Sequence of chain 3.B:
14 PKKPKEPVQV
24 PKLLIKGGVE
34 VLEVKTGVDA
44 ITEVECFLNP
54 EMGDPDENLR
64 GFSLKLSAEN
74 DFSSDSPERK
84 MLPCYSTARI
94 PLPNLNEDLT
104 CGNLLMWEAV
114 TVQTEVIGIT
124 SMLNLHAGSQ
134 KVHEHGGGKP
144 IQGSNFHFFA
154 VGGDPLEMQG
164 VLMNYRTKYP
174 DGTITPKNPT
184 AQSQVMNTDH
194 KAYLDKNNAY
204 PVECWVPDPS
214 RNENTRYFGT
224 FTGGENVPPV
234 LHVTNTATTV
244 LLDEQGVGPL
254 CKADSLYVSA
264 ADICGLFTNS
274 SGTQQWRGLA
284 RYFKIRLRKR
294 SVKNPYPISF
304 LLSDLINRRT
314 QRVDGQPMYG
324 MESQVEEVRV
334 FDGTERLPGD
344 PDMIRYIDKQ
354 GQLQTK

Sequence of chain 3.D:
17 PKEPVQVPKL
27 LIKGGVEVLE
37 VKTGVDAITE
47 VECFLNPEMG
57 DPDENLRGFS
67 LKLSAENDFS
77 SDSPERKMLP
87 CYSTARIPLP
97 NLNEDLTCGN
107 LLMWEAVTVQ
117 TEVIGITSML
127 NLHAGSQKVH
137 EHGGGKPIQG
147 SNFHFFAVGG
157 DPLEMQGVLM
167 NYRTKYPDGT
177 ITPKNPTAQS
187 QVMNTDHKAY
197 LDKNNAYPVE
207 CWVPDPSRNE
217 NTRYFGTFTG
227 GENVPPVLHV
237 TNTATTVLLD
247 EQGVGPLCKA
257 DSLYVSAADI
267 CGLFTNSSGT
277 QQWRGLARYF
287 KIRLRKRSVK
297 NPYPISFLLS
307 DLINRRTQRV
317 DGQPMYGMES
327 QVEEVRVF

This protein binds this small molecule.
Small molecule (SMILES): CC(=O)N[C@H]1[C@H]([C@H](O)[C@H](O)CO)O[C@@](O[C@H](CO)[C@@H](O)[C@@H]2O[C@@H](C(=O)O)C[C@H](O)[C@H]2NC(C)=O)(C(=O)O)C[C@@H]1O

Sequence of chain 3.C:
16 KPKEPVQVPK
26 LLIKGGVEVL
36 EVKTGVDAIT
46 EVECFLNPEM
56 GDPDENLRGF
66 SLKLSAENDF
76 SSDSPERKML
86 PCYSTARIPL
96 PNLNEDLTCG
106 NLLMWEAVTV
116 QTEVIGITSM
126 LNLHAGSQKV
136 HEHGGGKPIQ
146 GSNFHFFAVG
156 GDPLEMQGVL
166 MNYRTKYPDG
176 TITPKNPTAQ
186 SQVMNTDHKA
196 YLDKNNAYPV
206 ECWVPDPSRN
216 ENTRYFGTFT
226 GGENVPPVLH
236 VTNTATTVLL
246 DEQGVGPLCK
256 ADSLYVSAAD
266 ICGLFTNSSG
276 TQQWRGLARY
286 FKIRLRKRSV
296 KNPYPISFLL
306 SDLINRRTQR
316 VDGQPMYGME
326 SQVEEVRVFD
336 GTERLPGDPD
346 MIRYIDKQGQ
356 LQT

Binding-site contacts:
Ligand atom O10 contacts residue PHE75 of chain 3.D at 3.8 Å.
Ligand atom O1B contacts residue THR276 of chain 3.C at 3.5 Å (h-bond).
Ligand atom C11 contacts residue THR276 of chain 3.C at 3.3 Å.
Ligand atom O8 contacts residue LYS68 of chain 3.C at 3.4 Å.
Ligand atom C9 contacts residue GLN278 of chain 3.C at 3.1 Å.
Ligand atom O8 contacts residue THR276 of chain 3.C at 3.6 Å.
Ligand atom C1 contacts residue THR276 of chain 3.C at 3.2 Å.
Ligand atom C11 contacts residue ASN272 of chain 3.C at 3.6 Å.
Ligand atom O1A contacts residue LYS68 of chain 3.C at 2.8 Å.
Ligand atom C6 contacts residue ASN272 of chain 3.C at 3.7 Å.
Ligand atom O9 contacts residue LEU67 of chain 3.C at 3.4 Å.
Ligand atom O1B contacts residue SER274 of chain 3.C at 2.9 Å (h-bond).
Ligand atom C1 contacts residue ASN272 of chain 3.C at 4.1 Å.
Ligand atom C11 contacts residue PHE65 of chain 3.C at 3.4 Å (hydrophobic).
Ligand atom C9 contacts residue LEU67 of chain 3.C at 4.1 Å (hydrophobic).
Ligand atom C6 contacts residue LYS68 of chain 3.C at 4.2 Å.
Ligand atom C11 contacts residue PHE75 of chain 3.D at 3.3 Å (hydrophobic).
Ligand atom O9 contacts residue GLN278 of chain 3.C at 3.9 Å.
Ligand atom O8 contacts residue GLN278 of chain 3.C at 3.4 Å (h-bond).
Ligand atom C7 contacts residue GLN278 of chain 3.C at 3.8 Å.
Ligand atom O8 contacts residue ASN272 of chain 3.C at 3.4 Å (h-bond).
Ligand atom C5 contacts residue ASN272 of chain 3.C at 4.1 Å.
Ligand atom C1 contacts residue LYS68 of chain 3.C at 3.6 Å.
Ligand atom N5 contacts residue GLN278 of chain 3.C at 3.7 Å.
Ligand atom C1 contacts residue SER274 of chain 3.C at 4.1 Å.
Ligand atom N5 contacts residue ASN272 of chain 3.C at 3.2 Å (h-bond).
Ligand atom O1A contacts residue ASN272 of chain 3.C at 3.6 Å (h-bond).
Ligand atom C10 contacts residue PHE75 of chain 3.D at 4.1 Å (hydrophobic).
Ligand atom O9 contacts residue LYS68 of chain 3.C at 2.9 Å (salt-bridge).
Ligand atom C11 contacts residue GLN278 of chain 3.C at 3.5 Å.
Ligand atom C11 contacts residue PHE270 of chain 3.C at 3.8 Å (hydrophobic).
Ligand atom C8 contacts residue GLN278 of chain 3.C at 3.6 Å.
Ligand atom O1B contacts residue LYS68 of chain 3.C at 3.9 Å.
Ligand atom O7 contacts residue LEU62 of chain 3.C at 4.0 Å.
Ligand atom C11 contacts residue SER274 of chain 3.C at 4.1 Å.
Ligand atom C9 contacts residue LYS68 of chain 3.C at 3.8 Å.
Ligand atom O1A contacts residue THR276 of chain 3.C at 2.3 Å (h-bond).
Ligand atom C10 contacts residue GLN278 of chain 3.C at 4.0 Å.
Ligand atom C10 contacts residue ASN272 of chain 3.C at 3.9 Å.
Ligand atom C11 contacts residue HIS138 of chain 3.B at 3.1 Å.